A protein and the small-molecule ligand that binds it are described below.
Small molecule (SMILES): COc1ccc(O)c(-c2nc3cc(C(N)=[NH2+])ccc3[nH]2)c1

Sequence of chain 1.B:
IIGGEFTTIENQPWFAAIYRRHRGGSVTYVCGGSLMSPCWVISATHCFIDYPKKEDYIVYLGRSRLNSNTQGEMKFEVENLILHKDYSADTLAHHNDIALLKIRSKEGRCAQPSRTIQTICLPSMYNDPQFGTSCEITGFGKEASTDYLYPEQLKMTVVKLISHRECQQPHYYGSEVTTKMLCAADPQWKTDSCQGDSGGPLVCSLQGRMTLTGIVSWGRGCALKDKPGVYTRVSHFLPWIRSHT

Binding-site contacts:
Ligand atom C8 contacts residue GLN195 of chain 1.B at 3.7 Å.
Ligand atom C5 contacts residue CYS194 of chain 1.B at 4.0 Å (hydrophobic).
Ligand atom C5 contacts residue GLN195 of chain 1.B at 3.7 Å.
Ligand atom CM3 contacts residue GLN195 of chain 1.B at 3.2 Å.
Ligand atom C3 contacts residue VAL216 of chain 1.B at 3.7 Å (hydrophobic).
Ligand atom C4 contacts residue GLN195 of chain 1.B at 3.9 Å.
Ligand atom C1 contacts residue CYS194 of chain 1.B at 3.8 Å (hydrophobic).
Ligand atom C3 contacts residue CYS194 of chain 1.B at 3.5 Å (hydrophobic).
Ligand atom C2 contacts residue CYS194 of chain 1.B at 3.7 Å (hydrophobic).
Ligand atom C7 contacts residue SER193 of chain 1.B at 3.5 Å.
Ligand atom C6 contacts residue GLN195 of chain 1.B at 3.9 Å.
Ligand atom N3 contacts residue GLN195 of chain 1.B at 3.8 Å.
Ligand atom C7 contacts residue TRP218 of chain 1.B at 3.7 Å (hydrophobic).
Ligand atom O3' contacts residue GLN195 of chain 1.B at 3.8 Å.
Ligand atom C5' contacts residue HIS46 of chain 1.B at 4.0 Å.
Ligand atom N4 contacts residue GLN195 of chain 1.B at 3.7 Å.
Ligand atom C3 contacts residue SER198 of chain 1.B at 3.4 Å.
Ligand atom N1 contacts residue GLY221 of chain 1.B at 2.6 Å (h-bond).
Ligand atom N3 contacts residue SER198 of chain 1.B at 2.5 Å (h-bond).
Ligand atom C7 contacts residue GLY221 of chain 1.B at 3.9 Å.
Ligand atom C2' contacts residue GLN195 of chain 1.B at 3.4 Å.
Ligand atom C6' contacts residue SER198 of chain 1.B at 3.4 Å.
Ligand atom N2 contacts residue GLY229 of chain 1.B at 3.9 Å.
Ligand atom C1 contacts residue TRP218 of chain 1.B at 3.9 Å (hydrophobic).
Ligand atom C2 contacts residue VAL216 of chain 1.B at 3.8 Å (hydrophobic).
Ligand atom C8 contacts residue SER198 of chain 1.B at 3.6 Å.
Ligand atom C1' contacts residue GLN195 of chain 1.B at 3.7 Å.
Ligand atom C6' contacts residue HIS46 of chain 1.B at 3.5 Å.
Ligand atom C4 contacts residue SER198 of chain 1.B at 3.2 Å.
Ligand atom N1 contacts residue CYS222 of chain 1.B at 3.7 Å.
Ligand atom O6' contacts residue SER198 of chain 1.B at 2.1 Å (h-bond).
Ligand atom N2 contacts residue TRP218 of chain 1.B at 3.4 Å (h-bond).
Ligand atom C6 contacts residue CYS194 of chain 1.B at 4.0 Å (hydrophobic).
Ligand atom C7 contacts residue GLY219 of chain 1.B at 3.9 Å.
Ligand atom C4 contacts residue CYS194 of chain 1.B at 3.7 Å (hydrophobic).
Ligand atom N1 contacts residue SER193 of chain 1.B at 3.8 Å.
Ligand atom N2 contacts residue SER193 of chain 1.B at 3.3 Å (h-bond).
Ligand atom O6' contacts residue HIS46 of chain 1.B at 2.6 Å (h-bond).
Ligand atom C3' contacts residue GLN195 of chain 1.B at 4.0 Å.
Ligand atom N1 contacts residue GLY219 of chain 1.B at 3.6 Å (h-bond).